This small molecule binds to this protein.
Small molecule (SMILES): NS(=O)(=O)c1ccc(NCc2ccco2)cc1

Sequence of chain 1.A:
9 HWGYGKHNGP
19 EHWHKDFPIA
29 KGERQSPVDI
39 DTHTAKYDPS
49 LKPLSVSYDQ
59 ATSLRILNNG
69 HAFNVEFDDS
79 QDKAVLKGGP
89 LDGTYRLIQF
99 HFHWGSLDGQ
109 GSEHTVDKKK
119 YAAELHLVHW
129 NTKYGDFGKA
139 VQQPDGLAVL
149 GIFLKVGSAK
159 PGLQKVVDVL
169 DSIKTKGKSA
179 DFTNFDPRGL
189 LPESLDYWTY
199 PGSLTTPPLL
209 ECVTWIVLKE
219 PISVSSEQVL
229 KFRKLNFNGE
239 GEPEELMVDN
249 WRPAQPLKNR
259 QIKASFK

Binding-site contacts:
Ligand atom C10 contacts residue HIS15 of chain 1.A at 3.9 Å.
Ligand atom N contacts residue ASP24 of chain 1.A at 2.8 Å (salt-bridge).
Ligand atom C1 contacts residue HIS9 of chain 1.A at 3.9 Å.
Ligand atom C9 contacts residue ASN16 of chain 1.A at 4.0 Å.
Ligand atom C4 contacts residue HIS15 of chain 1.A at 4.3 Å.
Ligand atom S contacts residue HIS20 of chain 1.A at 4.0 Å.
Ligand atom C2 contacts residue HIS9 of chain 1.A at 3.5 Å.
Ligand atom C contacts residue ASP24 of chain 1.A at 3.8 Å.
Ligand atom O contacts residue TRP21 of chain 1.A at 3.3 Å.
Ligand atom C contacts residue TRP10 of chain 1.A at 4.5 Å (hydrophobic).
Ligand atom N contacts residue LYS23 of chain 1.A at 4.2 Å.
Ligand atom C10 contacts residue HIS9 of chain 1.A at 4.5 Å.
Ligand atom O1 contacts residue TRP10 of chain 1.A at 3.6 Å.
Ligand atom N contacts residue TRP21 of chain 1.A at 3.8 Å.
Ligand atom C3 contacts residue HIS9 of chain 1.A at 4.1 Å.
Ligand atom C1 contacts residue TRP10 of chain 1.A at 4.5 Å (hydrophobic).
Ligand atom N1 contacts residue HIS9 of chain 1.A at 4.3 Å.
Ligand atom S contacts residue TRP21 of chain 1.A at 4.3 Å.
Ligand atom O1 contacts residue PHE25 of chain 1.A at 3.8 Å.
Ligand atom C contacts residue HIS9 of chain 1.A at 4.4 Å.
Ligand atom C9 contacts residue HIS15 of chain 1.A at 3.5 Å.
Ligand atom C10 contacts residue HIS20 of chain 1.A at 4.2 Å.
Ligand atom S contacts residue ASP24 of chain 1.A at 3.6 Å (salt-bridge).
Ligand atom S contacts residue TRP10 of chain 1.A at 4.1 Å.
Ligand atom O contacts residue HIS20 of chain 1.A at 3.8 Å.
Ligand atom O contacts residue ASN16 of chain 1.A at 3.5 Å (h-bond).
Ligand atom O1 contacts residue HIS9 of chain 1.A at 4.4 Å.
Ligand atom C1 contacts residue ASP24 of chain 1.A at 3.5 Å.
Ligand atom O contacts residue TRP10 of chain 1.A at 3.7 Å.
Ligand atom C10 contacts residue ASN16 of chain 1.A at 3.9 Å.
Ligand atom N contacts residue HIS20 of chain 1.A at 2.9 Å (h-bond).
Ligand atom O1 contacts residue ASP24 of chain 1.A at 3.5 Å (salt-bridge).